Sequence of chain 1.A:
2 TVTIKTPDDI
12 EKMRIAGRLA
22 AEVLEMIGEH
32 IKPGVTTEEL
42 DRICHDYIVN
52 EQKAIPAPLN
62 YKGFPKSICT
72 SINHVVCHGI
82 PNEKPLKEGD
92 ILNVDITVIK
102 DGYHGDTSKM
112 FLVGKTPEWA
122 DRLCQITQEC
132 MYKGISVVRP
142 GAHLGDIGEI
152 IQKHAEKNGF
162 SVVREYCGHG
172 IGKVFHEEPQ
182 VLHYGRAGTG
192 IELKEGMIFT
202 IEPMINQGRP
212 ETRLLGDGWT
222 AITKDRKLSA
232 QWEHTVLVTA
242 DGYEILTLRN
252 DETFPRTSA

Binding-site contacts:
Ligand atom O contacts residue ASP96 of chain 1.A at 3.6 Å.
Ligand atom CE contacts residue CYS70 of chain 1.A at 4.1 Å (hydrophobic).
Ligand atom OXT contacts residue ASP107 of chain 1.A at 3.9 Å.
Ligand atom OXT contacts residue MN1 of chain 1.E at 3.1 Å.
Ligand atom O contacts residue GLU234 of chain 1.A at 3.1 Å (salt-bridge).
Ligand atom CA contacts residue ASP96 of chain 1.A at 3.4 Å.
Ligand atom C contacts residue HIS177 of chain 1.A at 4.0 Å.
Ligand atom O contacts residue MN1 of chain 1.F at 2.3 Å.
Ligand atom C contacts residue ASP107 of chain 1.A at 3.5 Å.
Ligand atom OXT contacts residue HIS170 of chain 1.A at 3.5 Å (h-bond).
Ligand atom N contacts residue THR98 of chain 1.A at 3.2 Å (h-bond).
Ligand atom SD contacts residue PRO59 of chain 1.A at 4.1 Å.
Ligand atom C contacts residue MN1 of chain 1.F at 3.0 Å.
Ligand atom CB contacts residue PHE176 of chain 1.A at 3.5 Å (hydrophobic).
Ligand atom OXT contacts residue MN1 of chain 1.F at 4.2 Å.
Ligand atom OXT contacts residue HIS177 of chain 1.A at 3.0 Å (h-bond).
Ligand atom C contacts residue ASP96 of chain 1.A at 3.9 Å.
Ligand atom O contacts residue ASP107 of chain 1.A at 2.9 Å (salt-bridge).
Ligand atom O contacts residue MN1 of chain 1.E at 2.0 Å.
Ligand atom N contacts residue PHE176 of chain 1.A at 3.8 Å.
Ligand atom O contacts residue GLU203 of chain 1.A at 3.1 Å (salt-bridge).
Ligand atom CE contacts residue TRP220 of chain 1.A at 3.5 Å (hydrophobic).
Ligand atom SD contacts residue PHE176 of chain 1.A at 3.9 Å.
Ligand atom CG contacts residue CYS70 of chain 1.A at 3.8 Å (hydrophobic).
Ligand atom CE contacts residue PHE65 of chain 1.A at 3.4 Å (hydrophobic).
Ligand atom C contacts residue HIS170 of chain 1.A at 4.0 Å.
Ligand atom CB contacts residue HIS177 of chain 1.A at 4.1 Å.
Ligand atom CA contacts residue MN1 of chain 1.F at 3.0 Å.
Ligand atom OXT contacts residue GLU203 of chain 1.A at 4.2 Å.
Ligand atom OXT contacts residue PHE176 of chain 1.A at 4.2 Å.
Ligand atom CG contacts residue PHE176 of chain 1.A at 4.0 Å (hydrophobic).
Ligand atom N contacts residue ASP96 of chain 1.A at 3.2 Å (salt-bridge).
Ligand atom N contacts residue MN1 of chain 1.F at 2.3 Å.
Ligand atom SD contacts residue TYR62 of chain 1.A at 3.9 Å.
Ligand atom CA contacts residue PHE176 of chain 1.A at 4.1 Å (hydrophobic).
Ligand atom CE contacts residue PRO59 of chain 1.A at 4.2 Å (hydrophobic).
Ligand atom N contacts residue ASP107 of chain 1.A at 3.4 Å (salt-bridge).
Ligand atom C contacts residue GLU203 of chain 1.A at 3.9 Å.
Ligand atom O contacts residue HIS170 of chain 1.A at 3.7 Å.
Ligand atom C contacts residue MN1 of chain 1.E at 2.9 Å.

A small-molecule ligand and the protein it binds are described below.
Small molecule (SMILES): CSCC[C@H](N)C(=O)O